Sequence of chain 59.A:
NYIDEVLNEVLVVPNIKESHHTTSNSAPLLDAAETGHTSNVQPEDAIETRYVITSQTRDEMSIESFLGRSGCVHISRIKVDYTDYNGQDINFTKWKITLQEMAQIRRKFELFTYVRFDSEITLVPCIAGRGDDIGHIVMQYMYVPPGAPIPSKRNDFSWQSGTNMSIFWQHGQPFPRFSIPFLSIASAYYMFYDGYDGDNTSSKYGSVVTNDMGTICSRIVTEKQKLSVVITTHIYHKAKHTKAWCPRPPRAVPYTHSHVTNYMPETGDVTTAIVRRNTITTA

This small molecule binds to this protein.
Small molecule (SMILES): COc1ccc(N2CCN(c3cccc(C)c3)CC2)nn1

Binding-site contacts:
Ligand atom C10 contacts residue HIS241 of chain 59.A at 3.6 Å.
Ligand atom C15 contacts residue ILE101 of chain 59.A at 4.1 Å (hydrophobic).
Ligand atom C6 contacts residue THR102 of chain 59.A at 4.3 Å.
Ligand atom C19 contacts residue ILE125 of chain 59.A at 3.2 Å (hydrophobic).
Ligand atom N5 contacts residue MET217 of chain 59.A at 3.3 Å (h-bond).
Ligand atom O2 contacts residue TYR193 of chain 59.A at 3.4 Å.
Ligand atom C1 contacts residue MET195 of chain 59.A at 4.3 Å (hydrophobic).
Ligand atom N4 contacts residue MET217 of chain 59.A at 3.3 Å.
Ligand atom C8 contacts residue LEU103 of chain 59.A at 3.1 Å (hydrophobic).
Ligand atom C13 contacts residue ILE101 of chain 59.A at 3.4 Å (hydrophobic).
Ligand atom C13 contacts residue THR102 of chain 59.A at 4.3 Å.
Ligand atom C1 contacts residue TYR194 of chain 59.A at 4.2 Å (hydrophobic).
Ligand atom C21 contacts residue TYR147 of chain 59.A at 2.7 Å (hydrophobic).
Ligand atom C1 contacts residue TYR193 of chain 59.A at 3.8 Å (hydrophobic).
Ligand atom C1 contacts residue ASN215 of chain 59.A at 3.6 Å.
Ligand atom C14 contacts residue ILE101 of chain 59.A at 4.1 Å (hydrophobic).
Ligand atom C18 contacts residue ILE220 of chain 59.A at 4.3 Å (hydrophobic).
Ligand atom N4 contacts residue TYR193 of chain 59.A at 3.5 Å.
Ligand atom C3 contacts residue LEU103 of chain 59.A at 4.2 Å (hydrophobic).
Ligand atom C21 contacts residue ILE101 of chain 59.A at 4.0 Å (hydrophobic).
Ligand atom C17 contacts residue TYR147 of chain 59.A at 4.0 Å (hydrophobic).
Ligand atom O2 contacts residue MET195 of chain 59.A at 4.4 Å.
Ligand atom N5 contacts residue TYR193 of chain 59.A at 4.0 Å.
Ligand atom C17 contacts residue ILE101 of chain 59.A at 3.8 Å (hydrophobic).
Ligand atom C16 contacts residue TYR147 of chain 59.A at 4.3 Å (hydrophobic).
Ligand atom C7 contacts residue THR102 of chain 59.A at 4.2 Å.
Ligand atom C18 contacts residue PHE182 of chain 59.A at 4.0 Å (hydrophobic).
Ligand atom C16 contacts residue ILE101 of chain 59.A at 3.5 Å (hydrophobic).
Ligand atom C14 contacts residue MET217 of chain 59.A at 3.9 Å (hydrophobic).
Ligand atom C18 contacts residue ILE125 of chain 59.A at 4.2 Å (hydrophobic).
Ligand atom C21 contacts residue ILE220 of chain 59.A at 3.5 Å (hydrophobic).
Ligand atom C20 contacts residue ILE125 of chain 59.A at 3.4 Å (hydrophobic).
Ligand atom C17 contacts residue ILE220 of chain 59.A at 3.9 Å (hydrophobic).
Ligand atom C14 contacts residue LEU187 of chain 59.A at 4.3 Å (hydrophobic).
Ligand atom C3 contacts residue TYR193 of chain 59.A at 3.8 Å (hydrophobic).
Ligand atom C10 contacts residue SER123 of chain 59.A at 4.2 Å.
Ligand atom C8 contacts residue PHE121 of chain 59.A at 4.3 Å (hydrophobic).
Ligand atom C11 contacts residue HIS241 of chain 59.A at 3.7 Å.
Ligand atom C3 contacts residue PHE121 of chain 59.A at 4.4 Å (hydrophobic).
Ligand atom C7 contacts residue LEU103 of chain 59.A at 3.2 Å (hydrophobic).